Sequence of chain 1.B:
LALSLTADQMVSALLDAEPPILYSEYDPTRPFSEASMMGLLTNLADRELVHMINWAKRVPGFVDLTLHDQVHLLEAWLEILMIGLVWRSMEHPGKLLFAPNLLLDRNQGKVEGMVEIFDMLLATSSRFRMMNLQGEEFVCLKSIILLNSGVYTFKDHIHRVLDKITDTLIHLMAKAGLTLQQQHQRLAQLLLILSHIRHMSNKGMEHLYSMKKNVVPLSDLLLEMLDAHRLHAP

A protein and the small-molecule ligand that binds it are described below.
Small molecule (SMILES): CC1=CC[C@H]2C[C@@H]1[C@H](c1ccc(O)cc1)OC2(C)C

Binding-site contacts:
Ligand atom CAE contacts residue PHE107 of chain 1.B at 3.6 Å (hydrophobic).
Ligand atom CAQ contacts residue ILE127 of chain 1.B at 3.4 Å (hydrophobic).
Ligand atom OAS contacts residue LEU90 of chain 1.B at 4.0 Å.
Ligand atom CAL contacts residue LEU49 of chain 1.B at 3.4 Å (hydrophobic).
Ligand atom CAN contacts residue LEU87 of chain 1.B at 3.5 Å (hydrophobic).
Ligand atom OAR contacts residue PHE107 of chain 1.B at 4.0 Å.
Ligand atom CAH contacts residue LEU49 of chain 1.B at 4.0 Å (hydrophobic).
Ligand atom CAC contacts residue PHE107 of chain 1.B at 4.0 Å (hydrophobic).
Ligand atom CAH contacts residue LEU52 of chain 1.B at 4.4 Å (hydrophobic).
Ligand atom CAJ contacts residue LEU90 of chain 1.B at 4.0 Å (hydrophobic).
Ligand atom CAJ contacts residue GLU56 of chain 1.B at 3.8 Å.
Ligand atom CAM contacts residue GLY224 of chain 1.B at 4.2 Å.
Ligand atom CAG contacts residue PHE107 of chain 1.B at 4.0 Å (hydrophobic).
Ligand atom CAG contacts residue LEU90 of chain 1.B at 3.7 Å (hydrophobic).
Ligand atom CAD contacts residue LEU87 of chain 1.B at 4.3 Å (hydrophobic).
Ligand atom CAL contacts residue THR50 of chain 1.B at 3.6 Å.
Ligand atom CAO contacts residue LEU228 of chain 1.B at 3.5 Å (hydrophobic).
Ligand atom CAQ contacts residue MET91 of chain 1.B at 3.5 Å (hydrophobic).
Ligand atom CAO contacts residue LEU49 of chain 1.B at 4.5 Å (hydrophobic).
Ligand atom CAF contacts residue MET124 of chain 1.B at 4.4 Å (hydrophobic).
Ligand atom CAJ contacts residue PHE107 of chain 1.B at 4.1 Å (hydrophobic).
Ligand atom CAH contacts residue PHE107 of chain 1.B at 4.1 Å (hydrophobic).
Ligand atom CAE contacts residue LEU94 of chain 1.B at 4.4 Å (hydrophobic).
Ligand atom CAM contacts residue HIS227 of chain 1.B at 3.8 Å.
Ligand atom CAH contacts residue ALA53 of chain 1.B at 3.9 Å (hydrophobic).
Ligand atom CAG contacts residue LEU94 of chain 1.B at 4.1 Å (hydrophobic).
Ligand atom CAM contacts residue LEU228 of chain 1.B at 4.0 Å (hydrophobic).
Ligand atom CAH contacts residue GLU56 of chain 1.B at 4.0 Å.
Ligand atom CAC contacts residue LEU49 of chain 1.B at 3.6 Å (hydrophobic).
Ligand atom CAI contacts residue LEU49 of chain 1.B at 4.3 Å (hydrophobic).
Ligand atom CAQ contacts residue LEU131 of chain 1.B at 3.5 Å (hydrophobic).
Ligand atom OAS contacts residue GLU56 of chain 1.B at 2.8 Å (salt-bridge).
Ligand atom CAL contacts residue LEU228 of chain 1.B at 4.2 Å (hydrophobic).
Ligand atom OAS contacts residue ARG97 of chain 1.B at 3.7 Å.
Ligand atom CAH contacts residue LEU90 of chain 1.B at 4.3 Å (hydrophobic).
Ligand atom CAO contacts residue HIS227 of chain 1.B at 4.5 Å.
Ligand atom CAB contacts residue PHE107 of chain 1.B at 3.9 Å (hydrophobic).
Ligand atom CAC contacts residue ALA53 of chain 1.B at 3.9 Å (hydrophobic).
Ligand atom CAI contacts residue LEU228 of chain 1.B at 3.8 Å (hydrophobic).
Ligand atom CAA contacts residue PHE107 of chain 1.B at 3.5 Å (hydrophobic).